A protein and the small-molecule ligand that binds it are described below.
Small molecule (SMILES): CC(=O)N[C@H]1[C@H](O[C@H]2[C@H](O)[C@@H](NC(C)=O)CO[C@@H]2CO)O[C@H](CO)[C@@H](O[C@@H]2O[C@H](CO[C@H]3O[C@H](CO)[C@@H](O)[C@H](O)[C@@H]3O)[C@@H](O)[C@H](O[C@H]3O[C@H](CO)[C@@H](O)[C@H](O)[C@@H]3O[C@H]3O[C@H](CO)[C@@H](O)[C@H](O)[C@@H]3O[C@H]3O[C@H](CO)[C@@H](O)[C@H](O)[C@@H]3O)[C@@H]2O)[C@@H]1O

Sequence of chain 1.M:
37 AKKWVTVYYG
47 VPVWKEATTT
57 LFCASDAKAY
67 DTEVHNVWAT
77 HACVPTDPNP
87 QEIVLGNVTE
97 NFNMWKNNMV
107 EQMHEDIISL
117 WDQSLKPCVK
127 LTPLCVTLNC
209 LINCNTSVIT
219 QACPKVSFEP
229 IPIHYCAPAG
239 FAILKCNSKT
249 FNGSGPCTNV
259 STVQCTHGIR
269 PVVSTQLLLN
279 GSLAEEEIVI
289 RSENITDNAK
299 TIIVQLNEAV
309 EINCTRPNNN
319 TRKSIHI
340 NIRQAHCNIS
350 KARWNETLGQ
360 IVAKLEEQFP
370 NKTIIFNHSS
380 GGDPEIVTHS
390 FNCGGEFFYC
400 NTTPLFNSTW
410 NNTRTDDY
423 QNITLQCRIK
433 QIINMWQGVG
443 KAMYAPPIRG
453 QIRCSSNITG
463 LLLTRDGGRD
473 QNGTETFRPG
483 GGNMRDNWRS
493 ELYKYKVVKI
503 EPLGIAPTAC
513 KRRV

Binding-site contacts:
Ligand atom O7 contacts residue PRO228 of chain 1.M at 3.4 Å.
Ligand atom O6 contacts residue GLN453 of chain 1.M at 3.4 Å.
Ligand atom O6 contacts residue CYS392 of chain 1.M at 3.6 Å.
Ligand atom O6 contacts residue CYS456 of chain 1.M at 4.0 Å.
Ligand atom O4 contacts residue GLY452 of chain 1.M at 3.5 Å (h-bond).
Ligand atom C6 contacts residue GLN453 of chain 1.M at 3.7 Å.
Ligand atom C8 contacts residue LEU277 of chain 1.M at 3.6 Å (hydrophobic).
Ligand atom C8 contacts residue VAL270 of chain 1.M at 3.9 Å (hydrophobic).
Ligand atom O5 contacts residue SER457 of chain 1.M at 4.2 Å.
Ligand atom C5 contacts residue ARG455 of chain 1.M at 4.2 Å.
Ligand atom C7 contacts residue ASN278 of chain 1.M at 4.0 Å.
Ligand atom C3 contacts residue ASN278 of chain 1.M at 3.8 Å.
Ligand atom O6 contacts residue GLY393 of chain 1.M at 3.9 Å.
Ligand atom C8 contacts residue ASN391 of chain 1.M at 3.4 Å.
Ligand atom C4 contacts residue SER457 of chain 1.M at 4.1 Å.
Ligand atom O7 contacts residue SER457 of chain 1.M at 3.3 Å.
Ligand atom C2 contacts residue ASN278 of chain 1.M at 2.5 Å.
Ligand atom O4 contacts residue ILE450 of chain 1.M at 3.3 Å.
Ligand atom C5 contacts residue GLY452 of chain 1.M at 4.1 Å.
Ligand atom C7 contacts residue ASN391 of chain 1.M at 3.9 Å.
Ligand atom O6 contacts residue ARG455 of chain 1.M at 2.5 Å (salt-bridge).
Ligand atom C6 contacts residue ARG455 of chain 1.M at 3.6 Å.
Ligand atom O6 contacts residue GLY452 of chain 1.M at 2.2 Å (h-bond).
Ligand atom C1 contacts residue ASN278 of chain 1.M at 1.4 Å.
Ligand atom C6 contacts residue SER457 of chain 1.M at 3.8 Å.
Ligand atom O4 contacts residue SER457 of chain 1.M at 3.8 Å.
Ligand atom N2 contacts residue ASN278 of chain 1.M at 3.0 Å (h-bond).
Ligand atom C6 contacts residue GLY452 of chain 1.M at 3.3 Å.
Ligand atom O6 contacts residue NAG1 of chain 1.UA at 3.6 Å.
Ligand atom O3 contacts residue CYS392 of chain 1.M at 4.1 Å.
Ligand atom C8 contacts residue PHE390 of chain 1.M at 4.1 Å (hydrophobic).
Ligand atom O5 contacts residue ASN278 of chain 1.M at 2.3 Å (h-bond).
Ligand atom C1 contacts residue SER458 of chain 1.M at 4.1 Å.
Ligand atom O6 contacts residue SER457 of chain 1.M at 3.7 Å.
Ligand atom O7 contacts residue ASN391 of chain 1.M at 3.8 Å.
Ligand atom C5 contacts residue ASN278 of chain 1.M at 3.6 Å.
Ligand atom C5 contacts residue SER457 of chain 1.M at 3.3 Å.
Ligand atom O4 contacts residue SER225 of chain 1.M at 3.6 Å.
Ligand atom O5 contacts residue ARG455 of chain 1.M at 3.9 Å.
Ligand atom C7 contacts residue SER457 of chain 1.M at 4.2 Å.